Binding-site contacts:
Ligand atom OAB contacts residue SER99 of chain 1.A at 3.0 Å (h-bond).
Ligand atom CAS contacts residue HIS259 of chain 1.A at 3.7 Å.
Ligand atom CAJ contacts residue CYS95 of chain 1.A at 3.6 Å (hydrophobic).
Ligand atom OAB contacts residue TYR283 of chain 1.A at 3.4 Å (h-bond).
Ligand atom OAA contacts residue HIS133 of chain 1.A at 3.9 Å.
Ligand atom CAC contacts residue LEU140 of chain 1.A at 3.5 Å (hydrophobic).
Ligand atom CAK contacts residue ILE266 of chain 1.A at 3.8 Å (hydrophobic).
Ligand atom CAK contacts residue PHE92 of chain 1.A at 3.8 Å (hydrophobic).
Ligand atom CAL contacts residue PHE92 of chain 1.A at 3.6 Å (hydrophobic).
Ligand atom CAQ contacts residue TYR137 of chain 1.A at 3.6 Å (hydrophobic).
Ligand atom CAU contacts residue HIS259 of chain 1.A at 3.5 Å.
Ligand atom OAA contacts residue LEU263 of chain 1.A at 3.5 Å.
Ligand atom CAF contacts residue CYS95 of chain 1.A at 3.4 Å (hydrophobic).
Ligand atom CAS contacts residue HIS133 of chain 1.A at 3.4 Å.
Ligand atom CAL contacts residue GLN96 of chain 1.A at 3.6 Å.
Ligand atom OAB contacts residue HIS133 of chain 1.A at 2.6 Å (h-bond).
Ligand atom CAF contacts residue LEU140 of chain 1.A at 3.8 Å (hydrophobic).
Ligand atom CAP contacts residue GLN96 of chain 1.A at 3.8 Å.
Ligand atom CAG contacts residue MET273 of chain 1.A at 3.4 Å (hydrophobic).
Ligand atom CAC contacts residue CYS95 of chain 1.A at 3.6 Å (hydrophobic).
Ligand atom CAJ contacts residue TYR137 of chain 1.A at 3.8 Å (hydrophobic).
Ligand atom CAG contacts residue ILE266 of chain 1.A at 3.8 Å (hydrophobic).
Ligand atom CAX contacts residue SER99 of chain 1.A at 3.0 Å.
Ligand atom CAM contacts residue PHE173 of chain 1.A at 3.9 Å (hydrophobic).
Ligand atom CAD contacts residue MET273 of chain 1.A at 2.8 Å (hydrophobic).
Ligand atom OAR contacts residue HIS259 of chain 1.A at 3.1 Å (h-bond).
Ligand atom CAM contacts residue HIS259 of chain 1.A at 3.3 Å.
Ligand atom CAQ contacts residue SER99 of chain 1.A at 3.0 Å.
Ligand atom OAB contacts residue LEU279 of chain 1.A at 3.6 Å.
Ligand atom OAA contacts residue HIS259 of chain 1.A at 2.9 Å (h-bond).
Ligand atom CAS contacts residue TYR283 of chain 1.A at 3.2 Å (hydrophobic).
Ligand atom CAM contacts residue LEU263 of chain 1.A at 3.8 Å (hydrophobic).
Ligand atom CAE contacts residue ILE136 of chain 1.A at 3.8 Å (hydrophobic).
Ligand atom CAO contacts residue LEU263 of chain 1.A at 3.4 Å (hydrophobic).
Ligand atom CAS contacts residue SER99 of chain 1.A at 3.5 Å.
Ligand atom OAA contacts residue TYR283 of chain 1.A at 2.6 Å (h-bond).
Ligand atom CAI contacts residue ILE136 of chain 1.A at 3.5 Å (hydrophobic).
Ligand atom CAI contacts residue SER99 of chain 1.A at 3.2 Å.
Ligand atom CAX contacts residue HIS259 of chain 1.A at 3.8 Å.
Ligand atom CAT contacts residue SER99 of chain 1.A at 3.5 Å.

Sequence of chain 1.A:
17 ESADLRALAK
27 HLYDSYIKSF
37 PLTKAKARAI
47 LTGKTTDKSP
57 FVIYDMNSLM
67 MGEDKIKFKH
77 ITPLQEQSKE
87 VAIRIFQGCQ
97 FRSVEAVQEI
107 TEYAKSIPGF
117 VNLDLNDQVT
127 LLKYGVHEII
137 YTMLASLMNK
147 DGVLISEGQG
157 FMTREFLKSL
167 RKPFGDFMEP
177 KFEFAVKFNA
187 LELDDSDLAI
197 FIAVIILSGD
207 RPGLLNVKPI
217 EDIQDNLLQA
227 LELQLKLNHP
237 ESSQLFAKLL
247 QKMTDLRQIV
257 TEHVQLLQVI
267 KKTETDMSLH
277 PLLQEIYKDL

A protein and the small-molecule ligand that binds it are described below.
Small molecule (SMILES): O=C(O)[C@H](Cc1ccccc1)Oc1ccc(-c2ccccc2)cc1